The small molecule below binds the protein below.
Small molecule (SMILES): CC(=O)N[C@@H]1[C@@H](O)[C@H](O)[C@@H](CO)O[C@H]1O

Sequence of chain 1.C:
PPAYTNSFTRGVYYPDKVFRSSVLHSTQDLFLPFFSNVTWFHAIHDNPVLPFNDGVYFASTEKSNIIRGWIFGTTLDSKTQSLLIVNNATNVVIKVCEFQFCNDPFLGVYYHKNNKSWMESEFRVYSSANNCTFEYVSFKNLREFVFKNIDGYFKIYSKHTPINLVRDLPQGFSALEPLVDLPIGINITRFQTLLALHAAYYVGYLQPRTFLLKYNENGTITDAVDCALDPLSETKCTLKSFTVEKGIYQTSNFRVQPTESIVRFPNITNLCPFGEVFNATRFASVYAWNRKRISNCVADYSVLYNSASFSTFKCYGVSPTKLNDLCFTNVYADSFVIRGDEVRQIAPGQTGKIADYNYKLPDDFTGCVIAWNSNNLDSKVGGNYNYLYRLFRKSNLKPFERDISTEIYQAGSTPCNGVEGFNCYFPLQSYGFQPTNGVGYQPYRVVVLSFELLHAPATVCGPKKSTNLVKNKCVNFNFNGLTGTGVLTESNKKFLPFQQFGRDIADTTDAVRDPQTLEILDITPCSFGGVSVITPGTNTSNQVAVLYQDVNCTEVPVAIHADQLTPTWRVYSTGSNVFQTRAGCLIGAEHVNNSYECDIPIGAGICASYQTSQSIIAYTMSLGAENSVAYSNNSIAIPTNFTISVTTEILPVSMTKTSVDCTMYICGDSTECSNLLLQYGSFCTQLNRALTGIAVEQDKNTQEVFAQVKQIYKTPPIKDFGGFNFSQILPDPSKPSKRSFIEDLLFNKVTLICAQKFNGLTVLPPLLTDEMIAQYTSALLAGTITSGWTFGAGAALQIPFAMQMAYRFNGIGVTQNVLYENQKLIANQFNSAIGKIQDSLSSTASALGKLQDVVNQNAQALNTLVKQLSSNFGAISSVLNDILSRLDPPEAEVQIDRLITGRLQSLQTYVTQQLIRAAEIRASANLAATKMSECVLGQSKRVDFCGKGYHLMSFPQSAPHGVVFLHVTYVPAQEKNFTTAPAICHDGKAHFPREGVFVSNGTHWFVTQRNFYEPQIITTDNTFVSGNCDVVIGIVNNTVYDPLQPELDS

Binding-site contacts:
Ligand atom C1 contacts residue ASN603 of chain 1.C at 1.4 Å.
Ligand atom O6 contacts residue ASN603 of chain 1.C at 4.4 Å.
Ligand atom C3 contacts residue ASN603 of chain 1.C at 3.8 Å.
Ligand atom O7 contacts residue THR604 of chain 1.C at 4.1 Å.
Ligand atom C7 contacts residue ASN603 of chain 1.C at 4.0 Å.
Ligand atom O5 contacts residue ASN603 of chain 1.C at 2.4 Å (h-bond).
Ligand atom C2 contacts residue ASN603 of chain 1.C at 2.5 Å.
Ligand atom C5 contacts residue ASN603 of chain 1.C at 3.7 Å.
Ligand atom N2 contacts residue ASN603 of chain 1.C at 2.9 Å (h-bond).
Ligand atom C4 contacts residue ASN603 of chain 1.C at 4.3 Å.